The protein below binds the small molecule below.
Small molecule (SMILES): NCCCNC1CCC(N)CC1

Binding-site contacts:
Ligand atom C3 contacts residue MTA1 of chain 1.K at 3.6 Å.
Ligand atom N2 contacts residue ASP158 of chain 1.C at 3.5 Å (salt-bridge).
Ligand atom C2 contacts residue TYR226 of chain 1.C at 3.5 Å (hydrophobic).
Ligand atom C8 contacts residue ILE231 of chain 1.C at 3.3 Å (hydrophobic).
Ligand atom C9 contacts residue TYR226 of chain 1.C at 3.9 Å (hydrophobic).
Ligand atom N3 contacts residue ASP161 of chain 1.C at 2.9 Å (salt-bridge).
Ligand atom N3 contacts residue TRP13 of chain 1.C at 3.9 Å.
Ligand atom C9 contacts residue ILE231 of chain 1.C at 3.3 Å (hydrophobic).
Ligand atom C6 contacts residue ILE54 of chain 1.C at 3.6 Å (hydrophobic).
Ligand atom C1 contacts residue ASP89 of chain 1.C at 3.5 Å.
Ligand atom C8 contacts residue ASP161 of chain 1.C at 3.5 Å.
Ligand atom C4 contacts residue SER159 of chain 1.C at 3.2 Å.
Ligand atom C5 contacts residue TYR226 of chain 1.C at 3.8 Å (hydrophobic).
Ligand atom C3 contacts residue ASP158 of chain 1.C at 3.1 Å.
Ligand atom N3 contacts residue VAL53 of chain 1.C at 3.8 Å.
Ligand atom C9 contacts residue GLN191 of chain 1.C at 3.8 Å.
Ligand atom C1 contacts residue GLN55 of chain 1.C at 3.3 Å.
Ligand atom N2 contacts residue TYR226 of chain 1.C at 3.3 Å (h-bond).
Ligand atom C1 contacts residue TYR64 of chain 1.C at 3.7 Å (hydrophobic).
Ligand atom N1 contacts residue HIS65 of chain 1.C at 2.9 Å (h-bond).
Ligand atom C2 contacts residue ASP158 of chain 1.C at 3.9 Å.
Ligand atom N2 contacts residue TYR64 of chain 1.C at 3.2 Å (h-bond).
Ligand atom N1 contacts residue MTA1 of chain 1.K at 3.6 Å.
Ligand atom N1 contacts residue ASP89 of chain 1.C at 2.6 Å (salt-bridge).
Ligand atom C6 contacts residue GLN55 of chain 1.C at 3.5 Å.
Ligand atom C3 contacts residue SER159 of chain 1.C at 3.5 Å.
Ligand atom C7 contacts residue ASP161 of chain 1.C at 3.7 Å.
Ligand atom N1 contacts residue ASP158 of chain 1.C at 2.8 Å (salt-bridge).
Ligand atom C6 contacts residue ASP161 of chain 1.C at 3.6 Å.
Ligand atom C1 contacts residue TYR226 of chain 1.C at 3.5 Å (hydrophobic).
Ligand atom N2 contacts residue SER159 of chain 1.C at 3.5 Å (h-bond).
Ligand atom C2 contacts residue GLN55 of chain 1.C at 3.2 Å.
Ligand atom C3 contacts residue GLN55 of chain 1.C at 3.5 Å.
Ligand atom C1 contacts residue HIS65 of chain 1.C at 3.6 Å.
Ligand atom C2 contacts residue MTA1 of chain 1.K at 3.5 Å.
Ligand atom C1 contacts residue ASP158 of chain 1.C at 3.8 Å.
Ligand atom C8 contacts residue GLN191 of chain 1.C at 3.7 Å.
Ligand atom C5 contacts residue GLN55 of chain 1.C at 3.4 Å.
Ligand atom C6 contacts residue VAL53 of chain 1.C at 3.9 Å (hydrophobic).
Ligand atom C5 contacts residue ILE54 of chain 1.C at 3.8 Å (hydrophobic).

Sequence of chain 1.C:
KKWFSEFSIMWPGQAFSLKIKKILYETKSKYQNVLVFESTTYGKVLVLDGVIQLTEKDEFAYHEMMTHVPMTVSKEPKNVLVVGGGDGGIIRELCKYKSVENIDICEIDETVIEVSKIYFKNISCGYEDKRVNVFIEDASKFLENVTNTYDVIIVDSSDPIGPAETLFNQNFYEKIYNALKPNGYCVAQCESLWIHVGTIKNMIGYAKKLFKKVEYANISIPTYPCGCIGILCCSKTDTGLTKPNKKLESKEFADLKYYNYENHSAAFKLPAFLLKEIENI